Binding-site contacts:
Ligand atom CD1 contacts residue LEU66 of chain 1.A at 3.5 Å (hydrophobic).
Ligand atom C contacts residue ASN38 of chain 1.A at 3.6 Å.
Ligand atom OE2 contacts residue ASN38 of chain 1.A at 3.1 Å (h-bond).
Ligand atom CD1 contacts residue LEU45 of chain 1.A at 3.5 Å (hydrophobic).
Ligand atom OH contacts residue GLU67 of chain 1.A at 3.0 Å (salt-bridge).
Ligand atom CE2 contacts residue ASP21 of chain 1.A at 3.6 Å.
Ligand atom CB contacts residue ASN38 of chain 1.A at 3.3 Å.
Ligand atom OH contacts residue VAL20 of chain 1.A at 3.3 Å.
Ligand atom CD2 contacts residue LEU66 of chain 1.A at 3.7 Å (hydrophobic).
Ligand atom O contacts residue THR41 of chain 1.A at 3.6 Å.
Ligand atom CD contacts residue GLN34 of chain 1.A at 3.5 Å.
Ligand atom CZ contacts residue GLU67 of chain 1.A at 3.5 Å.
Ligand atom OH contacts residue ASP21 of chain 1.A at 3.2 Å (salt-bridge).
Ligand atom C contacts residue ASN38 of chain 1.A at 3.8 Å.
Ligand atom CB contacts residue LEU66 of chain 1.A at 3.7 Å (hydrophobic).
Ligand atom CD1 contacts residue LEU27 of chain 1.A at 3.6 Å (hydrophobic).
Ligand atom CA contacts residue ASN38 of chain 1.A at 3.3 Å.
Ligand atom N contacts residue ASN38 of chain 1.A at 3.2 Å (h-bond).
Ligand atom CB contacts residue LYS37 of chain 1.A at 3.7 Å.
Ligand atom O contacts residue THR41 of chain 1.A at 3.4 Å.
Ligand atom CG2 contacts residue ALA64 of chain 1.A at 3.6 Å (hydrophobic).
Ligand atom CG contacts residue LEU66 of chain 1.A at 3.4 Å (hydrophobic).
Ligand atom N contacts residue ASN38 of chain 1.A at 2.7 Å (h-bond).
Ligand atom CE1 contacts residue GLU67 of chain 1.A at 3.0 Å.
Ligand atom CD1 contacts residue TYR24 of chain 1.A at 3.4 Å (hydrophobic).
Ligand atom CG2 contacts residue LEU66 of chain 1.A at 3.7 Å (hydrophobic).
Ligand atom CG contacts residue GLN34 of chain 1.A at 3.3 Å.
Ligand atom CB contacts residue ASN38 of chain 1.A at 3.1 Å.
Ligand atom CE2 contacts residue MET70 of chain 1.A at 3.7 Å (hydrophobic).
Ligand atom CB contacts residue TYR24 of chain 1.A at 3.5 Å (hydrophobic).
Ligand atom CG1 contacts residue THR41 of chain 1.A at 3.5 Å.
Ligand atom CD2 contacts residue LEU66 of chain 1.A at 3.5 Å (hydrophobic).
Ligand atom CG contacts residue TYR24 of chain 1.A at 3.8 Å (hydrophobic).
Ligand atom CA contacts residue THR41 of chain 1.A at 3.5 Å.
Ligand atom CB contacts residue THR41 of chain 1.A at 3.7 Å.
Ligand atom O contacts residue GLU42 of chain 1.A at 3.3 Å.
Ligand atom CD2 contacts residue TYR24 of chain 1.A at 3.2 Å (hydrophobic).
Ligand atom C contacts residue THR41 of chain 1.A at 3.6 Å.
Ligand atom CB contacts residue TYR24 of chain 1.A at 3.5 Å (hydrophobic).
Ligand atom N contacts residue THR41 of chain 1.A at 3.5 Å (h-bond).

The protein below binds the small molecule below.
Small molecule (SMILES): CC[C@H](C)[C@H](N)C(=O)N[C@H](C(=O)N[C@@H](Cc1ccccc1)C(=O)N[C@@H](CCC(=O)O)C(=O)N[C@@H](CC(=O)O)C(=O)N[C@@H](CC(C)C)C(=O)N[C@@H](CC(C)C)C(=O)N[C@@H](CC(=O)O)C(=O)N[C@@H](Cc1ccc(O)cc1)C(=O)N[C@@H](Cc1ccc(O)cc1)C(=O)NCC(=O)N1CCC[C@H]1C(=O)O)[C@@H](C)O

Sequence of chain 1.A:
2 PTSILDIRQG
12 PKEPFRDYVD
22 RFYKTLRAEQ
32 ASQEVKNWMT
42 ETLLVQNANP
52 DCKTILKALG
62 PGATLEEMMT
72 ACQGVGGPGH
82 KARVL